Sequence of chain 1.A:
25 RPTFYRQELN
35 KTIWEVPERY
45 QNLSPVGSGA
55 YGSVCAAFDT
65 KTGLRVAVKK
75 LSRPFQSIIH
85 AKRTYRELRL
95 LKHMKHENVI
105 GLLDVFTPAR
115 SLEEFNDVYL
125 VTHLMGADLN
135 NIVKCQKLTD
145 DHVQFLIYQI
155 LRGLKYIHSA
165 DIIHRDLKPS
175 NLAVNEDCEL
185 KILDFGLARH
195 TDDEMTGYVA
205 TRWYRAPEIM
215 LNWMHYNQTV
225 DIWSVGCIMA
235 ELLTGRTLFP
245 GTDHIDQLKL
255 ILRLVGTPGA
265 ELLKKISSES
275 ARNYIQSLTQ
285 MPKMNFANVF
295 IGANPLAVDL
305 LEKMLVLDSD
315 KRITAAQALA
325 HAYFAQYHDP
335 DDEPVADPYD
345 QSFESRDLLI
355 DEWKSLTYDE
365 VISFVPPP

Binding-site contacts:
Ligand atom C17 contacts residue LEU95 of chain 1.A at 3.5 Å (hydrophobic).
Ligand atom C37 contacts residue PHE189 of chain 1.A at 3.4 Å (hydrophobic).
Ligand atom C18 contacts residue LYS73 of chain 1.A at 3.7 Å.
Ligand atom O5 contacts residue HIS168 of chain 1.A at 3.4 Å (h-bond).
Ligand atom C33 contacts residue MET129 of chain 1.A at 3.5 Å (hydrophobic).
Ligand atom C17 contacts residue GLU91 of chain 1.A at 3.1 Å.
Ligand atom C36 contacts residue GLY130 of chain 1.A at 3.3 Å.
Ligand atom C11 contacts residue ASP188 of chain 1.A at 3.6 Å.
Ligand atom O14 contacts residue ILE104 of chain 1.A at 3.5 Å.
Ligand atom O14 contacts residue ASP188 of chain 1.A at 3.0 Å (salt-bridge).
Ligand atom C26 contacts residue ALA71 of chain 1.A at 3.6 Å (hydrophobic).
Ligand atom C12 contacts residue ASP188 of chain 1.A at 3.4 Å.
Ligand atom N23 contacts residue THR126 of chain 1.A at 3.0 Å (h-bond).
Ligand atom C16 contacts residue GLU91 of chain 1.A at 3.4 Å.
Ligand atom C27 contacts residue PHE189 of chain 1.A at 3.6 Å (hydrophobic).
Ligand atom C35 contacts residue GLY130 of chain 1.A at 3.6 Å.
Ligand atom N32 contacts residue LEU128 of chain 1.A at 3.4 Å.
Ligand atom C13 contacts residue ASP188 of chain 1.A at 3.2 Å.
Ligand atom N30 contacts residue MET129 of chain 1.A at 3.0 Å (h-bond).
Ligand atom C22 contacts residue THR126 of chain 1.A at 3.4 Å.
Ligand atom C10 contacts residue GLU91 of chain 1.A at 3.5 Å.
Ligand atom C36 contacts residue PHE189 of chain 1.A at 3.5 Å (hydrophobic).
Ligand atom C22 contacts residue LEU124 of chain 1.A at 3.6 Å (hydrophobic).
Ligand atom O5 contacts residue ILE161 of chain 1.A at 3.5 Å.
Ligand atom C4 contacts residue VAL103 of chain 1.A at 3.7 Å (hydrophobic).
Ligand atom C38 contacts residue GLY130 of chain 1.A at 3.0 Å.
Ligand atom C31 contacts residue ALA71 of chain 1.A at 3.4 Å (hydrophobic).
Ligand atom N32 contacts residue MET129 of chain 1.A at 2.9 Å (h-bond).
Ligand atom N39 contacts residue GLY130 of chain 1.A at 2.9 Å (h-bond).
Ligand atom C19 contacts residue THR126 of chain 1.A at 3.4 Å.
Ligand atom C37 contacts residue GLY130 of chain 1.A at 3.0 Å.
Ligand atom C17 contacts residue LYS73 of chain 1.A at 3.6 Å.
Ligand atom C31 contacts residue PHE189 of chain 1.A at 3.6 Å (hydrophobic).
Ligand atom C22 contacts residue ALA71 of chain 1.A at 3.2 Å (hydrophobic).
Ligand atom C34 contacts residue MET129 of chain 1.A at 3.5 Å (hydrophobic).
Ligand atom C20 contacts residue THR126 of chain 1.A at 3.5 Å.
Ligand atom O14 contacts residue LEU187 of chain 1.A at 3.5 Å.
Ligand atom N15 contacts residue ASP188 of chain 1.A at 3.6 Å.
Ligand atom N15 contacts residue GLU91 of chain 1.A at 2.9 Å (salt-bridge).
Ligand atom C26 contacts residue PHE189 of chain 1.A at 3.5 Å (hydrophobic).

A small-molecule ligand and the protein it binds are described below.
Small molecule (SMILES): Cc1ccc(NC(=O)c2ccnc(N3CCOCC3)c2)cc1NC(=O)c1ccc(NCC[C@@H]2CCCN2C)nc1